Sequence of chain 1.A:
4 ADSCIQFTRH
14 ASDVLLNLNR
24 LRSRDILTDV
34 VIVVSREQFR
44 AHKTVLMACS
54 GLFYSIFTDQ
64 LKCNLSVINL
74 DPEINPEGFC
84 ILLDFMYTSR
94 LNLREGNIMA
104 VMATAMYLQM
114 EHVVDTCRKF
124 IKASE

Sequence of chain 2.A:
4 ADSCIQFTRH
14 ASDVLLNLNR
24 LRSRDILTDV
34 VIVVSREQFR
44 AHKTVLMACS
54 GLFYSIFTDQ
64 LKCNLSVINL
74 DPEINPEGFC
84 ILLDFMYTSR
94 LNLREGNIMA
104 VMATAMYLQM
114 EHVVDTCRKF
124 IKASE

The small molecule below binds the protein below.
Small molecule (SMILES): CC[C@H](C)[C@H](NC(=O)[C@@H](NC(=O)[C@H](CC1=c2ccccc2=NC1)NC(C)=O)C(C)C)C(=O)N1CCC[C@H]1C(N)=O

Binding-site contacts:
Ligand atom CD1 contacts residue THR119 of chain 2.A at 3.8 Å.
Ligand atom NE1 contacts residue THR119 of chain 2.A at 3.6 Å.
Ligand atom CG2 contacts residue GLN9 of chain 1.A at 3.7 Å.
Ligand atom O contacts residue THR11 of chain 1.A at 3.0 Å (h-bond).
Ligand atom C contacts residue PHE10 of chain 1.A at 3.7 Å (hydrophobic).
Ligand atom CB contacts residue GLN9 of chain 1.A at 3.6 Å.
Ligand atom CZ2 contacts residue PHE10 of chain 1.A at 3.9 Å (hydrophobic).
Ligand atom CA contacts residue GLN9 of chain 1.A at 3.9 Å.
Ligand atom CH2 contacts residue PHE10 of chain 1.A at 3.8 Å (hydrophobic).
Ligand atom CZ3 contacts residue PHE10 of chain 1.A at 3.7 Å (hydrophobic).
Ligand atom CD1 contacts residue PHE10 of chain 1.A at 3.7 Å (hydrophobic).
Ligand atom CZ2 contacts residue HIS115 of chain 2.A at 3.6 Å.
Ligand atom CD2 contacts residue PHE10 of chain 1.A at 3.8 Å (hydrophobic).
Ligand atom CE2 contacts residue HIS115 of chain 2.A at 3.7 Å.
Ligand atom CE3 contacts residue ILE8 of chain 1.A at 3.5 Å (hydrophobic).
Ligand atom O contacts residue GLN9 of chain 1.A at 3.7 Å.
Ligand atom CZ3 contacts residue PHE88 of chain 2.A at 3.9 Å (hydrophobic).
Ligand atom CZ2 contacts residue THR119 of chain 2.A at 3.8 Å.
Ligand atom NE1 contacts residue PHE10 of chain 1.A at 3.5 Å.
Ligand atom CE2 contacts residue THR119 of chain 2.A at 3.6 Å.
Ligand atom C contacts residue GLN9 of chain 1.A at 3.5 Å.
Ligand atom CA contacts residue GLN9 of chain 1.A at 3.2 Å.
Ligand atom CG contacts residue ARG93 of chain 2.A at 3.8 Å.
Ligand atom O contacts residue ILE8 of chain 1.A at 3.5 Å.
Ligand atom CE2 contacts residue PHE10 of chain 1.A at 3.5 Å (hydrophobic).
Ligand atom O contacts residue GLN9 of chain 1.A at 2.9 Å (h-bond).
Ligand atom CZ3 contacts residue LEU94 of chain 2.A at 3.9 Å (hydrophobic).
Ligand atom CA contacts residue PHE10 of chain 1.A at 3.9 Å (hydrophobic).
Ligand atom CG1 contacts residue THR11 of chain 1.A at 3.7 Å.
Ligand atom N contacts residue GLN9 of chain 1.A at 2.8 Å (h-bond).
Ligand atom CB contacts residue ARG93 of chain 2.A at 3.7 Å.
Ligand atom NE1 contacts residue HIS115 of chain 2.A at 3.3 Å (h-bond).
Ligand atom CH2 contacts residue PHE88 of chain 2.A at 3.5 Å (hydrophobic).
Ligand atom CG contacts residue CYS7 of chain 1.A at 3.9 Å (hydrophobic).
Ligand atom CE3 contacts residue GLN9 of chain 1.A at 3.5 Å.
Ligand atom O contacts residue PHE10 of chain 1.A at 3.4 Å.
Ligand atom CZ3 contacts residue ILE8 of chain 1.A at 3.9 Å (hydrophobic).
Ligand atom CE3 contacts residue PHE10 of chain 1.A at 3.6 Å (hydrophobic).
Ligand atom CD contacts residue CYS7 of chain 1.A at 3.4 Å (hydrophobic).
Ligand atom CG contacts residue PHE10 of chain 1.A at 3.9 Å (hydrophobic).